A protein and the small-molecule ligand that binds it are described below.
Small molecule (SMILES): CC(C)CN(C[C@@H](O)[C@H](Cc1ccccc1)NC(=O)[C@@H]1CN(c2ccccc2O)C(=O)O1)S(=O)(=O)c1ccc2c(c1)OCO2

Sequence of chain 1.B:
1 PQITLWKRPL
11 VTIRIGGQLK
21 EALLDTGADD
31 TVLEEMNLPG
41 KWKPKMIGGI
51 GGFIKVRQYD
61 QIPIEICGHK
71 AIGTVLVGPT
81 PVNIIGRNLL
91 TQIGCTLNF

Binding-site contacts:
Ligand atom C42 contacts residue ASP30 of chain 1.A at 3.4 Å.
Ligand atom C17 contacts residue ASP25 of chain 1.B at 3.4 Å.
Ligand atom O46 contacts residue ASP30 of chain 1.A at 2.7 Å (salt-bridge).
Ligand atom O28 contacts residue GLY27 of chain 1.A at 3.2 Å (h-bond).
Ligand atom C36 contacts residue PRO81 of chain 1.B at 3.6 Å (hydrophobic).
Ligand atom C44 contacts residue GLY48 of chain 1.A at 2.7 Å.
Ligand atom O19 contacts residue ASP30 of chain 1.B at 3.2 Å (salt-bridge).
Ligand atom O22 contacts residue ILE50 of chain 1.B at 3.6 Å.
Ligand atom O18 contacts residue GLY27 of chain 1.A at 3.3 Å.
Ligand atom C33 contacts residue GLY27 of chain 1.A at 3.4 Å.
Ligand atom O9 contacts residue ILE50 of chain 1.A at 3.7 Å.
Ligand atom C7 contacts residue ASP30 of chain 1.B at 3.5 Å.
Ligand atom C7 contacts residue ALA28 of chain 1.B at 3.4 Å (hydrophobic).
Ligand atom C41 contacts residue ILE47 of chain 1.A at 3.6 Å (hydrophobic).
Ligand atom C36 contacts residue GLY49 of chain 1.A at 3.7 Å.
Ligand atom O27 contacts residue ASP29 of chain 1.A at 2.9 Å (salt-bridge).
Ligand atom C18 contacts residue ASP30 of chain 1.B at 3.2 Å.
Ligand atom C26 contacts residue ASP29 of chain 1.A at 3.5 Å.
Ligand atom O18 contacts residue ASP25 of chain 1.B at 2.6 Å (salt-bridge).
Ligand atom C16 contacts residue ASP25 of chain 1.B at 3.2 Å.
Ligand atom C43 contacts residue GLY48 of chain 1.A at 3.2 Å.
Ligand atom C25 contacts residue GLY48 of chain 1.A at 3.2 Å.
Ligand atom N20 contacts residue GLY27 of chain 1.A at 3.3 Å (h-bond).
Ligand atom O10 contacts residue ILE50 of chain 1.A at 3.2 Å.
Ligand atom C41 contacts residue ASP30 of chain 1.A at 3.4 Å.
Ligand atom C17 contacts residue ASP25 of chain 1.A at 3.5 Å.
Ligand atom C15 contacts residue VAL82 of chain 1.A at 3.5 Å (hydrophobic).
Ligand atom O10 contacts residue GLY49 of chain 1.B at 3.3 Å.
Ligand atom C12 contacts residue GLY27 of chain 1.B at 3.5 Å.
Ligand atom C32 contacts residue GLY27 of chain 1.A at 3.6 Å.
Ligand atom C6 contacts residue ALA28 of chain 1.B at 3.5 Å (hydrophobic).
Ligand atom O18 contacts residue ASP25 of chain 1.A at 2.6 Å (salt-bridge).
Ligand atom C4 contacts residue GLY48 of chain 1.B at 3.3 Å.
Ligand atom C32 contacts residue ASP25 of chain 1.B at 3.4 Å.
Ligand atom O28 contacts residue ALA28 of chain 1.A at 3.1 Å.
Ligand atom O28 contacts residue ASP29 of chain 1.A at 3.7 Å.
Ligand atom O9 contacts residue ILE84 of chain 1.B at 3.5 Å.
Ligand atom C36 contacts residue ILE50 of chain 1.A at 3.7 Å (hydrophobic).
Ligand atom N24 contacts residue GLY48 of chain 1.A at 3.5 Å (h-bond).
Ligand atom C45 contacts residue GLY48 of chain 1.A at 3.4 Å.

Sequence of chain 1.A:
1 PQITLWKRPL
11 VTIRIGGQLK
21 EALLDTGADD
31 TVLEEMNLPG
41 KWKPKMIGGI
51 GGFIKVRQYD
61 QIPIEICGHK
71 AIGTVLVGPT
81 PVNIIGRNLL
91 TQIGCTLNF